Sequence of chain 1.B:
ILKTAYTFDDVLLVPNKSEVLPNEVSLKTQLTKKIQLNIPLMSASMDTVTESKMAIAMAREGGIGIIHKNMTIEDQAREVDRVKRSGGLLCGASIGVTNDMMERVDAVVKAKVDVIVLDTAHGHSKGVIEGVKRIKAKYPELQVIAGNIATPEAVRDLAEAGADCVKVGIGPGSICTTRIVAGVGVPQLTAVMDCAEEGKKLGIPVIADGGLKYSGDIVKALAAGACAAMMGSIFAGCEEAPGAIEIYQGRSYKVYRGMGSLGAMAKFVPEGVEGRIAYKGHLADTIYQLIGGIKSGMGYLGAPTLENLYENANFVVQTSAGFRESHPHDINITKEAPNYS

Sequence of chain 1.D:
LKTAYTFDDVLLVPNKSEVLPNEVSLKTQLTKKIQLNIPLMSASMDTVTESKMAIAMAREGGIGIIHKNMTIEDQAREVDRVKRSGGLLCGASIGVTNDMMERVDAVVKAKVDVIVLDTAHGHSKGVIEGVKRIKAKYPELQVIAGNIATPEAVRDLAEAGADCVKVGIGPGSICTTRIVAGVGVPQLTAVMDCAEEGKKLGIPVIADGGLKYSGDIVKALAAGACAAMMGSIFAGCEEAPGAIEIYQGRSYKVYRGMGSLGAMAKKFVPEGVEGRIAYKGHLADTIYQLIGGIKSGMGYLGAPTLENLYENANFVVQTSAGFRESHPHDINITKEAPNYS

A small-molecule ligand and the protein it binds are described below.
Small molecule (SMILES): C=C(C)c1cccc(C(C)(C)NC(=O)Nc2ccc(Cl)c(OCC(=O)O)c2)c1

Binding-site contacts:
Ligand atom N4 contacts residue GLU290 of chain 1.D at 3.0 Å (salt-bridge).
Ligand atom C8 contacts residue TYR319 of chain 1.B at 3.6 Å (hydrophobic).
Ligand atom C17 contacts residue ALA127 of chain 1.D at 3.6 Å (hydrophobic).
Ligand atom C2 contacts residue GLY266 of chain 1.D at 3.8 Å.
Ligand atom O4 contacts residue ALA127 of chain 1.D at 3.9 Å.
Ligand atom O3 contacts residue THR126 of chain 1.D at 3.5 Å.
Ligand atom C28 contacts residue LEU27 of chain 1.B at 3.8 Å (hydrophobic).
Ligand atom C9 contacts residue IMP1 of chain 1.L at 3.5 Å.
Ligand atom C21 contacts residue PRO28 of chain 1.B at 3.7 Å (hydrophobic).
Ligand atom C8 contacts residue THR184 of chain 1.D at 3.8 Å.
Ligand atom C21 contacts residue TYR319 of chain 1.B at 3.8 Å (hydrophobic).
Ligand atom C3 contacts residue GLY266 of chain 1.D at 3.7 Å.
Ligand atom C10 contacts residue GLU290 of chain 1.D at 3.7 Å.
Ligand atom C18 contacts residue ALA127 of chain 1.D at 3.6 Å (hydrophobic).
Ligand atom N4 contacts residue ALA127 of chain 1.D at 3.7 Å.
Ligand atom N3 contacts residue GLU290 of chain 1.D at 3.4 Å (salt-bridge).
Ligand atom C4 contacts residue GLY266 of chain 1.D at 3.8 Å.
Ligand atom C22 contacts residue GLU290 of chain 1.D at 3.8 Å.
Ligand atom C8 contacts residue GLU290 of chain 1.D at 3.5 Å.
Ligand atom C17 contacts residue GLU290 of chain 1.D at 3.9 Å.
Ligand atom O3 contacts residue ALA127 of chain 1.D at 3.6 Å (h-bond).
Ligand atom CL contacts residue GLY318 of chain 1.B at 3.4 Å.
Ligand atom C8 contacts residue IMP1 of chain 1.L at 3.8 Å.
Ligand atom C21 contacts residue SER315 of chain 1.B at 3.5 Å.
Ligand atom C20 contacts residue HIS128 of chain 1.D at 3.9 Å.
Ligand atom C7 contacts residue IMP1 of chain 1.L at 3.7 Å.
Ligand atom C22 contacts residue TYR319 of chain 1.B at 3.5 Å (hydrophobic).
Ligand atom C12 contacts residue MET271 of chain 1.D at 3.9 Å (hydrophobic).
Ligand atom C10 contacts residue ALA127 of chain 1.D at 3.9 Å (hydrophobic).
Ligand atom C19 contacts residue PRO28 of chain 1.B at 3.9 Å (hydrophobic).
Ligand atom C3 contacts residue MET265 of chain 1.D at 3.6 Å (hydrophobic).
Ligand atom C13 contacts residue MET271 of chain 1.D at 3.7 Å (hydrophobic).
Ligand atom C20 contacts residue PRO28 of chain 1.B at 3.7 Å (hydrophobic).
Ligand atom CL contacts residue TYR319 of chain 1.B at 3.7 Å.
Ligand atom O3 contacts residue HIS128 of chain 1.D at 3.3 Å (h-bond).
Ligand atom C13 contacts residue VAL288 of chain 1.D at 3.5 Å (hydrophobic).
Ligand atom C13 contacts residue GLU290 of chain 1.D at 3.7 Å.
Ligand atom CL contacts residue HIS128 of chain 1.D at 3.7 Å.
Ligand atom C8 contacts residue ALA127 of chain 1.D at 3.7 Å (hydrophobic).
Ligand atom C22 contacts residue SER315 of chain 1.B at 3.4 Å.